Binding-site contacts:
Ligand atom C6 contacts residue LYS269 of chain 1.A at 3.5 Å.
Ligand atom O1A contacts residue SER46 of chain 1.A at 3.3 Å (h-bond).
Ligand atom O3' contacts residue ARG175 of chain 1.A at 2.7 Å (salt-bridge).
Ligand atom O6 contacts residue CYS324 of chain 1.A at 3.2 Å.
Ligand atom C2' contacts residue THR47 of chain 1.A at 3.4 Å.
Ligand atom O3G contacts residue LYS45 of chain 1.A at 3.1 Å (salt-bridge).
Ligand atom O6 contacts residue ALA325 of chain 1.A at 2.9 Å (h-bond).
Ligand atom O1B contacts residue LYS45 of chain 1.A at 2.9 Å (salt-bridge).
Ligand atom O3G contacts residue GLY201 of chain 1.A at 3.5 Å.
Ligand atom C6 contacts residue ASP271 of chain 1.A at 3.5 Å.
Ligand atom O6 contacts residue LYS269 of chain 1.A at 3.2 Å.
Ligand atom PG contacts residue MG1 of chain 1.B at 3.2 Å.
Ligand atom O2B contacts residue SER46 of chain 1.A at 2.8 Å (h-bond).
Ligand atom N7 contacts residue ALA325 of chain 1.A at 3.3 Å.
Ligand atom O3A contacts residue GLY44 of chain 1.A at 3.1 Å (h-bond).
Ligand atom N2 contacts residue LEU272 of chain 1.A at 3.4 Å.
Ligand atom O1B contacts residue GLY44 of chain 1.A at 3.0 Å (h-bond).
Ligand atom O1A contacts residue THR47 of chain 1.A at 2.7 Å (h-bond).
Ligand atom O3B contacts residue GLU42 of chain 1.A at 2.9 Å (salt-bridge).
Ligand atom O1B contacts residue GLU42 of chain 1.A at 3.5 Å (salt-bridge).
Ligand atom O2G contacts residue MG1 of chain 1.B at 1.9 Å.
Ligand atom PB contacts residue MG1 of chain 1.B at 3.4 Å.
Ligand atom O3' contacts residue SER150 of chain 1.A at 3.2 Å (h-bond).
Ligand atom O2B contacts residue MG1 of chain 1.B at 2.4 Å.
Ligand atom O2' contacts residue LEU174 of chain 1.A at 2.7 Å (h-bond).
Ligand atom S1G contacts residue VAL41 of chain 1.A at 3.5 Å.
Ligand atom O2B contacts residue LYS45 of chain 1.A at 3.3 Å (salt-bridge).
Ligand atom N2 contacts residue ASP271 of chain 1.A at 3.1 Å (salt-bridge).
Ligand atom O3G contacts residue GLY202 of chain 1.A at 2.6 Å (h-bond).
Ligand atom O4' contacts residue ASP149 of chain 1.A at 3.4 Å (salt-bridge).
Ligand atom O3' contacts residue ARG177 of chain 1.A at 3.5 Å.
Ligand atom O2G contacts residue THR180 of chain 1.A at 3.1 Å (h-bond).
Ligand atom O1A contacts residue GLY44 of chain 1.A at 3.4 Å.
Ligand atom O2' contacts residue ARG175 of chain 1.A at 3.1 Å.
Ligand atom N7 contacts residue ASN268 of chain 1.A at 3.0 Å (h-bond).
Ligand atom O3A contacts residue GLU42 of chain 1.A at 3.4 Å.
Ligand atom N1 contacts residue ASP271 of chain 1.A at 2.9 Å (salt-bridge).
Ligand atom O6 contacts residue ASN268 of chain 1.A at 3.4 Å (h-bond).
Ligand atom O6 contacts residue ASP271 of chain 1.A at 3.5 Å (salt-bridge).
Ligand atom O1B contacts residue SER43 of chain 1.A at 3.0 Å (h-bond).

Sequence of chain 1.A:
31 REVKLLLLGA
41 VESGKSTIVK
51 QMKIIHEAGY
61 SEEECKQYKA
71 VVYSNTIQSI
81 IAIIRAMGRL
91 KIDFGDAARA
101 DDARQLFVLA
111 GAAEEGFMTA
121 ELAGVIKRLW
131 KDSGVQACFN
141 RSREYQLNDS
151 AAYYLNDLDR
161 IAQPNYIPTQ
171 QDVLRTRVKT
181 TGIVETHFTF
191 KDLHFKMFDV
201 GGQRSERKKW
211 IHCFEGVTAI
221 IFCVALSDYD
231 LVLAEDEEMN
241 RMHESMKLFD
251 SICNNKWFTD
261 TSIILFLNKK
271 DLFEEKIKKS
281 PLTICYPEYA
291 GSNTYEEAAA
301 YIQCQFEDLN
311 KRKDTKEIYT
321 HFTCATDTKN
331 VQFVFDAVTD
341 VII

This small molecule binds to this protein.
Small molecule (SMILES): Nc1nc2c(ncn2[C@@H]2O[C@H](CO[P](=O)(O)O[P](=O)(O)OP(O)(O)=S)[C@@H](O)[C@H]2O)c(=O)[nH]1